This protein binds this small molecule.
Small molecule (SMILES): CC(C)[C@H](NC(=O)[C@@H](NC(=O)[C@H](C)NC(=O)[C@@H]1CCCN1C(=O)[C@@H](N)Cc1ccccc1)[C@@H](C)OP(=O)(O)O)C(=O)O

Binding-site contacts:
Ligand atom O contacts residue LEU179 of chain 2.A at 3.4 Å.
Ligand atom C contacts residue LYS54 of chain 2.A at 3.3 Å.
Ligand atom O3P contacts residue TYR135 of chain 2.A at 2.5 Å (h-bond).
Ligand atom C contacts residue LYS127 of chain 2.A at 3.7 Å.
Ligand atom P contacts residue TYR135 of chain 2.A at 3.8 Å.
Ligand atom O3P contacts residue ARG134 of chain 2.A at 2.9 Å (salt-bridge).
Ligand atom CB contacts residue ASN231 of chain 2.A at 3.7 Å.
Ligand atom CG contacts residue VAL183 of chain 2.A at 3.8 Å (hydrophobic).
Ligand atom N contacts residue ASN180 of chain 2.A at 3.0 Å (h-bond).
Ligand atom C contacts residue ASN231 of chain 2.A at 3.7 Å.
Ligand atom P contacts residue ARG134 of chain 2.A at 3.8 Å.
Ligand atom CA contacts residue LYS54 of chain 2.A at 3.9 Å.
Ligand atom CG1 contacts residue LEU179 of chain 2.A at 3.8 Å (hydrophobic).
Ligand atom O contacts residue LYS127 of chain 2.A at 2.8 Å (salt-bridge).
Ligand atom O contacts residue ASN231 of chain 2.A at 3.0 Å (h-bond).
Ligand atom O3P contacts residue LYS54 of chain 2.A at 3.0 Å (salt-bridge).
Ligand atom O2P contacts residue ARG61 of chain 2.A at 2.9 Å (salt-bridge).
Ligand atom O contacts residue VAL183 of chain 2.A at 3.5 Å.
Ligand atom OXT contacts residue S7R1 of chain 2.F at 3.9 Å.
Ligand atom OXT contacts residue LYS54 of chain 2.A at 3.4 Å.
Ligand atom P contacts residue ARG61 of chain 2.A at 3.6 Å.
Ligand atom CB contacts residue ASN231 of chain 2.A at 3.6 Å.
Ligand atom CA contacts residue ASN180 of chain 2.A at 3.2 Å.
Ligand atom CG1 contacts residue LEU227 of chain 2.A at 3.4 Å (hydrophobic).
Ligand atom O1P contacts residue ARG61 of chain 2.A at 3.0 Å (salt-bridge).
Ligand atom CA contacts residue ASN231 of chain 2.A at 3.8 Å.
Ligand atom CG2 contacts residue GLY176 of chain 2.A at 3.6 Å.
Ligand atom CG2 contacts residue ARG134 of chain 2.A at 3.8 Å.
Ligand atom CG2 contacts residue VAL183 of chain 2.A at 3.7 Å (hydrophobic).
Ligand atom O2P contacts residue ARG134 of chain 2.A at 2.8 Å (salt-bridge).
Ligand atom O contacts residue LYS54 of chain 2.A at 2.9 Å (salt-bridge).
Ligand atom CA contacts residue LEU179 of chain 2.A at 3.8 Å (hydrophobic).
Ligand atom CB contacts residue ASN180 of chain 2.A at 3.2 Å.
Ligand atom CA contacts residue ASN231 of chain 2.A at 3.6 Å.
Ligand atom CB contacts residue VAL183 of chain 2.A at 3.9 Å (hydrophobic).
Ligand atom N contacts residue ASN231 of chain 2.A at 2.9 Å (h-bond).
Ligand atom O contacts residue ASN180 of chain 2.A at 2.8 Å (h-bond).
Ligand atom CG2 contacts residue ASN180 of chain 2.A at 3.6 Å.
Ligand atom CB contacts residue TRP235 of chain 2.A at 3.9 Å (hydrophobic).
Ligand atom C contacts residue ASN180 of chain 2.A at 3.6 Å.

Sequence of chain 2.A:
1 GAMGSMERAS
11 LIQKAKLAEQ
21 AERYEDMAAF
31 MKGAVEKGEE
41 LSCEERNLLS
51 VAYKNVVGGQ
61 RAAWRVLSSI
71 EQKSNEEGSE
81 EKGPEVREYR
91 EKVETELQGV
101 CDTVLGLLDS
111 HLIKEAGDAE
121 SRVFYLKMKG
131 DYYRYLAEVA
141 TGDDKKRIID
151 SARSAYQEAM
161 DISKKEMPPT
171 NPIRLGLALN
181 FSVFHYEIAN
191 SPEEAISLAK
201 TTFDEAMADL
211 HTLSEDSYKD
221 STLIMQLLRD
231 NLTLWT